Sequence of chain 1.A:
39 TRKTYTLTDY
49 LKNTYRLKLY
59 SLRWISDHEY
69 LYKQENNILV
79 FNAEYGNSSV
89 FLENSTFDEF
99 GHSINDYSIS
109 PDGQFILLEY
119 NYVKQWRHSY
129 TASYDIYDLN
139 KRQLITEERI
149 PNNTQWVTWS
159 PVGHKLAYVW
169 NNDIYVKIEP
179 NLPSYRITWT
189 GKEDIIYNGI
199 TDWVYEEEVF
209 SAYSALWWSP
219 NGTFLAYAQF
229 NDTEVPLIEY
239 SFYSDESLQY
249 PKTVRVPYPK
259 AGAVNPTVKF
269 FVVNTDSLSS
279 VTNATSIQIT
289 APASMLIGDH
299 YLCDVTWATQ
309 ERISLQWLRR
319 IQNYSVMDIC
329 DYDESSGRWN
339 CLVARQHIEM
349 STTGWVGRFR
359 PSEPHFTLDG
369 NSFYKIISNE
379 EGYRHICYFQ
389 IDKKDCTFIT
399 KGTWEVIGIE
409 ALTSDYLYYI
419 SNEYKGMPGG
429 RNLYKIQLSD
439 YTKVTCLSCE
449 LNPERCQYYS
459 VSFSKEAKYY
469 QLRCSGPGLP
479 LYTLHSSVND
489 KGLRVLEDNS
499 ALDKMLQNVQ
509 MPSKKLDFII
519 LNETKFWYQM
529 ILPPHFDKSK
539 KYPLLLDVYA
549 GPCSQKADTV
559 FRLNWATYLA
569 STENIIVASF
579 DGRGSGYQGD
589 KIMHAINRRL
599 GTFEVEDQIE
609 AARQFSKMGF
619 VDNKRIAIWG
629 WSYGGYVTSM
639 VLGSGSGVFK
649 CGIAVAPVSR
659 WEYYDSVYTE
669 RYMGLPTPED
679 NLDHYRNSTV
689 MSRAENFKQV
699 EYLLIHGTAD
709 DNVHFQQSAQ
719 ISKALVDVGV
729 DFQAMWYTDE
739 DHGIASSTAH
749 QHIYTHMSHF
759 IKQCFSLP

A protein and the small-molecule ligand that binds it are described below.
Small molecule (SMILES): CC(=O)N[C@@H]1[C@@H](O)[C@H](O)[C@@H](CO)O[C@H]1O

Binding-site contacts:
Ligand atom C4 contacts residue ASN281 of chain 1.A at 4.2 Å.
Ligand atom C7 contacts residue ASN281 of chain 1.A at 3.1 Å.
Ligand atom C2 contacts residue ASN281 of chain 1.A at 2.4 Å.
Ligand atom C1 contacts residue TRP187 of chain 1.A at 3.8 Å (hydrophobic).
Ligand atom C6 contacts residue TRP187 of chain 1.A at 3.9 Å (hydrophobic).
Ligand atom C1 contacts residue ASN281 of chain 1.A at 1.4 Å.
Ligand atom O5 contacts residue TRP187 of chain 1.A at 3.8 Å.
Ligand atom N2 contacts residue ASN281 of chain 1.A at 2.8 Å (h-bond).
Ligand atom C5 contacts residue TRP187 of chain 1.A at 3.7 Å (hydrophobic).
Ligand atom O5 contacts residue ASN281 of chain 1.A at 2.4 Å (h-bond).
Ligand atom C3 contacts residue ASN281 of chain 1.A at 3.8 Å.
Ligand atom C8 contacts residue VAL279 of chain 1.A at 3.2 Å (hydrophobic).
Ligand atom O7 contacts residue ASN281 of chain 1.A at 3.1 Å (h-bond).
Ligand atom C8 contacts residue THR280 of chain 1.A at 4.3 Å.
Ligand atom C5 contacts residue ASN281 of chain 1.A at 3.7 Å.
Ligand atom C8 contacts residue ASN281 of chain 1.A at 4.3 Å.